Sequence of chain 1.DA:
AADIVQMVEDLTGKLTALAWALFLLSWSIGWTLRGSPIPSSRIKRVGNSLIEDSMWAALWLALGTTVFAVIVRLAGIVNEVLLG

This protein binds this small molecule.
Small molecule (SMILES): CC(C)CCC[C@@H](C)CCC[C@H](C)CCC[C@H](C)CCC[C@@H](C)CO[C@@H](COCC[C@H](C)CCC[C@@H](C)CCC[C@@H](C)CCC[C@@H](C)CCCC(C)C)COP(=O)(O)O

Sequence of chain 1.Z:
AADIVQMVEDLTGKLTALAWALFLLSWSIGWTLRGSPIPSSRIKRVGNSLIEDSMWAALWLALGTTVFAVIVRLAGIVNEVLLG

Binding-site contacts:
Ligand atom C56 contacts residue SER40 of chain 1.Y at 4.2 Å.
Ligand atom C56 contacts residue GLU52 of chain 1.Z at 3.8 Å.
Ligand atom C55 contacts residue TRP56 of chain 1.Z at 2.7 Å (hydrophobic).
Ligand atom C32 contacts residue PRO37 of chain 1.Y at 3.6 Å (hydrophobic).
Ligand atom C56 contacts residue ARG42 of chain 1.Y at 3.4 Å.
Ligand atom C43 contacts residue MET55 of chain 1.Z at 4.3 Å (hydrophobic).
Ligand atom C57 contacts residue ILE43 of chain 1.Y at 3.7 Å (hydrophobic).
Ligand atom C15 contacts residue ILE43 of chain 1.DA at 4.4 Å (hydrophobic).
Ligand atom C56 contacts residue TRP56 of chain 1.Z at 3.1 Å (hydrophobic).
Ligand atom C35 contacts residue TRP31 of chain 1.Z at 4.4 Å (hydrophobic).
Ligand atom C13 contacts residue LEU33 of chain 1.DA at 4.3 Å (hydrophobic).
Ligand atom C39 contacts residue MET55 of chain 1.Z at 4.0 Å (hydrophobic).
Ligand atom O58 contacts residue PRO39 of chain 1.Y at 4.4 Å.
Ligand atom O59 contacts residue GLU52 of chain 1.Z at 3.7 Å.
Ligand atom C16 contacts residue ILE38 of chain 1.DA at 4.3 Å (hydrophobic).
Ligand atom C53 contacts residue MET55 of chain 1.Z at 4.3 Å (hydrophobic).
Ligand atom O07 contacts residue PRO39 of chain 1.Y at 4.2 Å.
Ligand atom C57 contacts residue TRP56 of chain 1.Z at 1.4 Å (hydrophobic).
Ligand atom C36 contacts residue ILE51 of chain 1.Z at 3.7 Å (hydrophobic).
Ligand atom O07 contacts residue VAL46 of chain 1.DA at 4.3 Å.
Ligand atom C53 contacts residue TRP56 of chain 1.Z at 4.0 Å (hydrophobic).
Ligand atom C32 contacts residue PRO39 of chain 1.Y at 4.1 Å (hydrophobic).
Ligand atom C44 contacts residue MET55 of chain 1.Z at 4.4 Å (hydrophobic).
Ligand atom C09 contacts residue PRO39 of chain 1.Y at 4.1 Å (hydrophobic).
Ligand atom C10 contacts residue VAL46 of chain 1.DA at 4.3 Å (hydrophobic).
Ligand atom C16 contacts residue LEU33 of chain 1.DA at 3.6 Å (hydrophobic).
Ligand atom C55 contacts residue ILE43 of chain 1.Y at 4.1 Å (hydrophobic).
Ligand atom C54 contacts residue TRP56 of chain 1.Z at 3.5 Å (hydrophobic).
Ligand atom C11 contacts residue VAL46 of chain 1.DA at 3.8 Å (hydrophobic).
Ligand atom C14 contacts residue LEU33 of chain 1.DA at 4.4 Å (hydrophobic).
Ligand atom C35 contacts residue ILE51 of chain 1.Z at 4.3 Å (hydrophobic).
Ligand atom C55 contacts residue SER40 of chain 1.Y at 4.4 Å.
Ligand atom C54 contacts residue MET55 of chain 1.Z at 3.9 Å (hydrophobic).
Ligand atom O58 contacts residue SER41 of chain 1.Y at 4.1 Å.
Ligand atom C14 contacts residue ILE43 of chain 1.DA at 3.9 Å (hydrophobic).
Ligand atom C04 contacts residue PRO39 of chain 1.Y at 4.4 Å (hydrophobic).
Ligand atom C51 contacts residue LEU59 of chain 1.Z at 3.7 Å (hydrophobic).
Ligand atom C16 contacts residue ILE43 of chain 1.DA at 4.3 Å (hydrophobic).
Ligand atom C52 contacts residue MET55 of chain 1.Z at 3.6 Å (hydrophobic).
Ligand atom C39 contacts residue TRP27 of chain 1.Z at 4.3 Å (hydrophobic).

Sequence of chain 1.Y:
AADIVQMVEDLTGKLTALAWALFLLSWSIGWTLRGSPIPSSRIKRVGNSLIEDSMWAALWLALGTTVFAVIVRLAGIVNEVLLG